Binding-site contacts:
Ligand atom OP1 contacts residue VAL65 of chain 1.D at 3.5 Å (h-bond).
Ligand atom O3' contacts residue VAL65 of chain 1.D at 3.8 Å.
Ligand atom OP2 contacts residue LYS68 of chain 1.D at 3.7 Å.
Ligand atom O3' contacts residue ILE69 of chain 1.D at 3.6 Å.
Ligand atom P contacts residue GLY66 of chain 1.D at 3.7 Å.
Ligand atom C4' contacts residue GLY64 of chain 1.D at 3.3 Å.
Ligand atom C3' contacts residue GLY66 of chain 1.D at 3.9 Å.
Ligand atom O5' contacts residue LYS35 of chain 1.D at 3.9 Å.
Ligand atom P contacts residue NA1 of chain 1.I at 3.6 Å.
Ligand atom C5' contacts residue GLY66 of chain 1.D at 3.5 Å.
Ligand atom C3' contacts residue LYS68 of chain 1.D at 3.8 Å.
Ligand atom N3 contacts residue ALA38 of chain 1.D at 3.6 Å.
Ligand atom O3' contacts residue GLY64 of chain 1.D at 3.4 Å.
Ligand atom OP1 contacts residue ILE69 of chain 1.D at 2.9 Å (h-bond).
Ligand atom C5' contacts residue TYR39 of chain 1.D at 3.4 Å (hydrophobic).
Ligand atom O6 contacts residue HIS34 of chain 1.D at 3.9 Å.
Ligand atom OP2 contacts residue NA1 of chain 1.I at 3.8 Å.
Ligand atom OP1 contacts residue GLY66 of chain 1.D at 2.8 Å (h-bond).
Ligand atom P contacts residue ILE69 of chain 1.D at 3.8 Å.
Ligand atom OP1 contacts residue THR67 of chain 1.D at 3.6 Å (h-bond).
Ligand atom O4' contacts residue ALA38 of chain 1.D at 3.7 Å.
Ligand atom C5' contacts residue GLY64 of chain 1.D at 3.2 Å.
Ligand atom OP2 contacts residue THR67 of chain 1.D at 3.7 Å.
Ligand atom OP1 contacts residue PRO63 of chain 1.D at 3.7 Å.
Ligand atom OP2 contacts residue LYS68 of chain 1.D at 3.2 Å (salt-bridge).
Ligand atom P contacts residue GLY64 of chain 1.D at 3.8 Å.
Ligand atom OP2 contacts residue VAL65 of chain 1.D at 3.8 Å.
Ligand atom OP2 contacts residue LYS35 of chain 1.D at 3.7 Å.
Ligand atom OP1 contacts residue GLY64 of chain 1.D at 2.9 Å (h-bond).
Ligand atom P contacts residue VAL65 of chain 1.D at 3.9 Å.
Ligand atom OP1 contacts residue NA1 of chain 1.I at 2.6 Å (h-bond).
Ligand atom O5' contacts residue GLY66 of chain 1.D at 3.5 Å.
Ligand atom P contacts residue LYS68 of chain 1.D at 3.8 Å.
Ligand atom OP3 contacts residue LYS35 of chain 1.D at 2.8 Å (salt-bridge).
Ligand atom P contacts residue LYS68 of chain 1.D at 3.8 Å.
Ligand atom OP1 contacts residue LEU62 of chain 1.D at 3.7 Å.
Ligand atom P contacts residue LYS35 of chain 1.D at 3.8 Å.
Ligand atom OP1 contacts residue LYS68 of chain 1.D at 2.9 Å (salt-bridge).
Ligand atom OP1 contacts residue LYS68 of chain 1.D at 3.5 Å (salt-bridge).
Ligand atom OP2 contacts residue GLY66 of chain 1.D at 3.9 Å.

Sequence of chain 1.D:
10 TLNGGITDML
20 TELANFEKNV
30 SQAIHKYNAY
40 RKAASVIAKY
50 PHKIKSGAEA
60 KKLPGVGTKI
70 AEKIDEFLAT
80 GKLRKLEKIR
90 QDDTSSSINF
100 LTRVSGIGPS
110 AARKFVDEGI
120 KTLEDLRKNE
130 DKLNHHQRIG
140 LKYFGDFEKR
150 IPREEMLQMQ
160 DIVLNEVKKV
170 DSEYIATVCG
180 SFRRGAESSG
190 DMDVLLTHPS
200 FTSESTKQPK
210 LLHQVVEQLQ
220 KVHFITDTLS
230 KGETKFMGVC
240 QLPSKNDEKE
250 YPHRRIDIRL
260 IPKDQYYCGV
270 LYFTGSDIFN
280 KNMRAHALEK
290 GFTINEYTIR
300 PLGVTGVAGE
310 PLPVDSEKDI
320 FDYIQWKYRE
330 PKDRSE

A small-molecule ligand and the protein it binds are described below.
Small molecule (SMILES): Cc1cn([C@H]2C[C@H](O[P](=O)(O)OC[C@H]3O[C@@H](n4ccc(N)nc4=O)C[C@@H]3O[P](=O)(O)OC[C@H]3O[C@@H](n4cnc5c(=O)nc(N)[nH]c54)C[C@@H]3O[P](=O)(O)OC[C@H]3O[C@@H](n4cnc5c(=O)nc(N)[nH]c54)C[C@@H]3O)[C@@H](CO[P](=O)(O)O[C@H]3C[C@H](n4cnc5c(=O)nc(N)[nH]c54)O[C@@H]3COP(=O)(O)O)O2)c(=O)[nH]c1=O